Binding-site contacts:
Ligand atom O5 contacts residue HIS82 of chain 25.H at 3.2 Å (h-bond).
Ligand atom N2 contacts residue HIS114 of chain 25.H at 4.1 Å.
Ligand atom OBI contacts residue HIS114 of chain 25.F at 3.0 Å (h-bond).
Ligand atom C2 contacts residue HIS82 of chain 25.D at 4.2 Å.
Ligand atom O6B contacts residue ASN80 of chain 25.D at 3.0 Å (h-bond).
Ligand atom OAH contacts residue ASN80 of chain 25.D at 3.2 Å (h-bond).
Ligand atom OAF contacts residue HIS82 of chain 25.D at 3.2 Å (h-bond).
Ligand atom OBA contacts residue HIS114 of chain 25.D at 3.0 Å (h-bond).
Ligand atom OAF contacts residue HIS114 of chain 25.H at 4.1 Å.
Ligand atom OAH contacts residue HIS82 of chain 25.D at 3.1 Å (h-bond).
Ligand atom OAB contacts residue ARG119 of chain 25.H at 3.5 Å.
Ligand atom SBB contacts residue HIS82 of chain 25.F at 3.5 Å (h-bond).
Ligand atom OBE contacts residue HIS82 of chain 25.F at 2.9 Å (h-bond).
Ligand atom SAG contacts residue HIS114 of chain 25.H at 4.1 Å.
Ligand atom OBH contacts residue HIS114 of chain 25.F at 3.1 Å (h-bond).
Ligand atom SBB contacts residue HIS114 of chain 25.D at 4.2 Å.
Ligand atom O1 contacts residue HIS114 of chain 25.H at 2.8 Å (h-bond).
Ligand atom C4 contacts residue ASN80 of chain 25.D at 4.0 Å.
Ligand atom C1 contacts residue HIS114 of chain 25.H at 3.5 Å.
Ligand atom SAG contacts residue ASN80 of chain 25.D at 4.3 Å.
Ligand atom OAB contacts residue HIS114 of chain 25.H at 3.3 Å.
Ligand atom C6 contacts residue ASN80 of chain 25.D at 3.8 Å.
Ligand atom OBF contacts residue HIS114 of chain 25.F at 3.9 Å.
Ligand atom OBA contacts residue HIS82 of chain 25.D at 4.3 Å.
Ligand atom C1 contacts residue HIS82 of chain 25.H at 3.7 Å.
Ligand atom C3 contacts residue HIS82 of chain 25.D at 4.3 Å.
Ligand atom C5 contacts residue HIS82 of chain 25.H at 4.0 Å.
Ligand atom OBF contacts residue HIS82 of chain 25.F at 3.9 Å.
Ligand atom OBC contacts residue HIS114 of chain 25.D at 4.1 Å.
Ligand atom O3 contacts residue HIS82 of chain 25.D at 3.9 Å.
Ligand atom O2 contacts residue HIS82 of chain 25.F at 4.0 Å.
Ligand atom SBG contacts residue HIS82 of chain 25.F at 4.0 Å.
Ligand atom O4 contacts residue ASN80 of chain 25.D at 3.1 Å (h-bond).
Ligand atom O1 contacts residue HIS82 of chain 25.H at 3.6 Å.
Ligand atom OBC contacts residue HIS82 of chain 25.F at 3.2 Å (h-bond).
Ligand atom O4 contacts residue HIS114 of chain 25.D at 3.6 Å.
Ligand atom OBI contacts residue HIS82 of chain 25.F at 2.9 Å.
Ligand atom SBG contacts residue HIS114 of chain 25.F at 3.5 Å (h-bond).
Ligand atom O3 contacts residue HIS114 of chain 25.D at 3.3 Å (h-bond).
Ligand atom SAG contacts residue HIS82 of chain 25.D at 3.7 Å.

Sequence of chain 25.H:
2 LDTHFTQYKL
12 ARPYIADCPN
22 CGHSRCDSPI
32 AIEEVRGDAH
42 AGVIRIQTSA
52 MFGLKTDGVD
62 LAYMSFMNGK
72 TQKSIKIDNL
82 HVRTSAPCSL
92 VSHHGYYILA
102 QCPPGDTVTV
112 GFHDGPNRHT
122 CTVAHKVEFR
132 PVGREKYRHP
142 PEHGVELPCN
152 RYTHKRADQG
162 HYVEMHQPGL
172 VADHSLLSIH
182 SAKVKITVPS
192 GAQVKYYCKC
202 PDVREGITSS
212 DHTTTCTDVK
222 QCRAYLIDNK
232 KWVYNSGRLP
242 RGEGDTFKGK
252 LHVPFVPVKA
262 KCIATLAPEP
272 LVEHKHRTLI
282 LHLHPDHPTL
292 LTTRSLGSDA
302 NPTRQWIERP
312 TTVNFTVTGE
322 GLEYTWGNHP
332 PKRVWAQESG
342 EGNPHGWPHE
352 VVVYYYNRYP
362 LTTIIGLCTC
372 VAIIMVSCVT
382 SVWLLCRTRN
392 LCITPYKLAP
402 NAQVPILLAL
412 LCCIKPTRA

This small molecule binds to this protein.
Small molecule (SMILES): O=C(O)[C@@H]1O[C@H](O[C@H]2[C@@H](OS(=O)(=O)O)O[C@@H](O)[C@H](NS(=O)(=O)O)[C@H]2O)[C@@H](OS(=O)(=O)O)[C@H](O)[C@@H]1O

Sequence of chain 25.F:
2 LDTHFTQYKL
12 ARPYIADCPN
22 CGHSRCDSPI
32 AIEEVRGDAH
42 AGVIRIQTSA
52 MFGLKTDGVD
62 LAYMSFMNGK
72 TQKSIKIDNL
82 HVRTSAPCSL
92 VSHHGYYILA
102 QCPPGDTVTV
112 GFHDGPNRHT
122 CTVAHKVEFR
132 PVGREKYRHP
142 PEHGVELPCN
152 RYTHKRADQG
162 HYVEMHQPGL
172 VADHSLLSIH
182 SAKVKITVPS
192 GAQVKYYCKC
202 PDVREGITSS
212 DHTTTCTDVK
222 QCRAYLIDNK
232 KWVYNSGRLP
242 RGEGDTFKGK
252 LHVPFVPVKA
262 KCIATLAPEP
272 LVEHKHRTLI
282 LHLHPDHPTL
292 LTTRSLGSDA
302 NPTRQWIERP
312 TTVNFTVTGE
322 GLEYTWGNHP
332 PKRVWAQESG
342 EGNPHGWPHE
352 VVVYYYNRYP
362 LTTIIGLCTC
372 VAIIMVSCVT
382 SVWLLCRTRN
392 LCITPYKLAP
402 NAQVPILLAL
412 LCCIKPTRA

Sequence of chain 25.D:
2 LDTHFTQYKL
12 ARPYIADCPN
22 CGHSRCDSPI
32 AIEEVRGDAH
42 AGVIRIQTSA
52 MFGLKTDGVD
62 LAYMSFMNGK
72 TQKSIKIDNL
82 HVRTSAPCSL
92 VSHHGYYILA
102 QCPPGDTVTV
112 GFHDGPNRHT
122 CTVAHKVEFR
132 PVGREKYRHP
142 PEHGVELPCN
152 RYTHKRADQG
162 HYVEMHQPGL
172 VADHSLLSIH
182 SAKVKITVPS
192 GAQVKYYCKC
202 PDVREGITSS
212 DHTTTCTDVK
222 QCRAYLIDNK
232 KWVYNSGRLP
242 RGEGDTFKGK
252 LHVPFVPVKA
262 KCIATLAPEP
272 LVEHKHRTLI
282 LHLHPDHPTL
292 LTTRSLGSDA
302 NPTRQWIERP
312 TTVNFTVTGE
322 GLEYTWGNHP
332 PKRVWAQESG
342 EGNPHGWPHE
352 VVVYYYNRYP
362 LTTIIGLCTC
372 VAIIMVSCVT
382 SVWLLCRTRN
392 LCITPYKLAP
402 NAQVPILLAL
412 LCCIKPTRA